Sequence of chain 1.A:
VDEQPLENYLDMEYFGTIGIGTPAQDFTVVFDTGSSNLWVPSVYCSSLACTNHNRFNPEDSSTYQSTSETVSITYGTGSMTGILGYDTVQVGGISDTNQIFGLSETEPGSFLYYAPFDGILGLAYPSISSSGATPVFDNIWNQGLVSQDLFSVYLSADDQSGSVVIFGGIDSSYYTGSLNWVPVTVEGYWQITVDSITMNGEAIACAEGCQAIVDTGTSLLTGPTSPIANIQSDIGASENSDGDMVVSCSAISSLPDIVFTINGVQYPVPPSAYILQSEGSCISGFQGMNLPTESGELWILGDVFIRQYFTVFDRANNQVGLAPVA

A small-molecule ligand and the protein it binds are described below.
Small molecule (SMILES): CC(C)CC(=O)N[C@H](C(=O)N[C@H](C(=O)N[C@@H](CC(C)C)[C@@H](O)CC(=O)N[C@@H](C)C(=O)N[C@@H](CC(C)C)[C@@H](O)CC(=O)O)C(C)C)C(C)C

Binding-site contacts:
Ligand atom OH contacts residue GLY34 of chain 1.A at 3.7 Å.
Ligand atom CH contacts residue ASP32 of chain 1.A at 3.3 Å.
Ligand atom N contacts residue SER219 of chain 1.A at 3.0 Å (h-bond).
Ligand atom N contacts residue TYR75 of chain 1.A at 3.7 Å.
Ligand atom CD2 contacts residue THR77 of chain 1.A at 3.4 Å.
Ligand atom OH contacts residue ASP32 of chain 1.A at 2.7 Å (salt-bridge).
Ligand atom CG2 contacts residue GLN287 of chain 1.A at 3.6 Å.
Ligand atom CG1 contacts residue SER219 of chain 1.A at 3.3 Å.
Ligand atom CA contacts residue THR218 of chain 1.A at 3.6 Å.
Ligand atom CB contacts residue SER219 of chain 1.A at 3.6 Å.
Ligand atom CA contacts residue THR74 of chain 1.A at 3.6 Å.
Ligand atom O contacts residue TYR189 of chain 1.A at 2.7 Å (h-bond).
Ligand atom CG1 contacts residue GLY217 of chain 1.A at 3.1 Å.
Ligand atom CA contacts residue THR77 of chain 1.A at 3.6 Å.
Ligand atom OH contacts residue THR74 of chain 1.A at 3.7 Å.
Ligand atom CD1 contacts residue GLY217 of chain 1.A at 3.7 Å.
Ligand atom CG1 contacts residue MET12 of chain 1.A at 3.6 Å (hydrophobic).
Ligand atom CG2 contacts residue PHE111 of chain 1.A at 3.5 Å (hydrophobic).
Ligand atom N contacts residue THR218 of chain 1.A at 3.7 Å.
Ligand atom N contacts residue THR77 of chain 1.A at 3.1 Å (h-bond).
Ligand atom OXT contacts residue TYR189 of chain 1.A at 3.4 Å (h-bond).
Ligand atom O contacts residue GLY76 of chain 1.A at 2.9 Å (h-bond).
Ligand atom N contacts residue GLY34 of chain 1.A at 2.9 Å (h-bond).
Ligand atom O contacts residue THR218 of chain 1.A at 3.3 Å.
Ligand atom CB contacts residue ASP32 of chain 1.A at 3.3 Å.
Ligand atom CM contacts residue GLY34 of chain 1.A at 3.5 Å.
Ligand atom O contacts residue TYR75 of chain 1.A at 3.2 Å.
Ligand atom OH contacts residue GLY217 of chain 1.A at 3.5 Å (h-bond).
Ligand atom O contacts residue SER219 of chain 1.A at 3.0 Å (h-bond).
Ligand atom CA contacts residue GLY217 of chain 1.A at 3.6 Å.
Ligand atom O contacts residue THR77 of chain 1.A at 3.0 Å (h-bond).
Ligand atom O contacts residue THR77 of chain 1.A at 3.5 Å.
Ligand atom CB contacts residue GLY217 of chain 1.A at 3.2 Å.
Ligand atom N contacts residue THR74 of chain 1.A at 3.0 Å (h-bond).
Ligand atom O contacts residue GLY76 of chain 1.A at 3.0 Å (h-bond).
Ligand atom CH contacts residue ASP215 of chain 1.A at 3.7 Å.
Ligand atom CM contacts residue ASP215 of chain 1.A at 3.7 Å.
Ligand atom OH contacts residue ASP215 of chain 1.A at 2.7 Å (salt-bridge).
Ligand atom C contacts residue GLY34 of chain 1.A at 3.7 Å.
Ligand atom N contacts residue GLY217 of chain 1.A at 3.0 Å (h-bond).